Sequence of chain 1.D:
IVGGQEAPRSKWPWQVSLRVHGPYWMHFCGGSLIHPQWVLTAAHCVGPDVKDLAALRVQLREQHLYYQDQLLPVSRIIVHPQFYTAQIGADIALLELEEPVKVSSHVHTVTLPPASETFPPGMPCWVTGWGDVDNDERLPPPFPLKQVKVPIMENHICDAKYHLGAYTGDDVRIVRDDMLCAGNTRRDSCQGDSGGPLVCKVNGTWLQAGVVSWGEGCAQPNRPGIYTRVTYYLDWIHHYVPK

Binding-site contacts:
Ligand atom C3 contacts residue GLY215 of chain 1.D at 4.1 Å.
Ligand atom O12 contacts residue SER194 of chain 1.D at 2.4 Å (h-bond).
Ligand atom C7 contacts residue SER213 of chain 1.D at 4.1 Å.
Ligand atom C2 contacts residue CYS190 of chain 1.D at 3.4 Å (hydrophobic).
Ligand atom O12 contacts residue ASP193 of chain 1.D at 3.6 Å (salt-bridge).
Ligand atom C4 contacts residue SER189 of chain 1.D at 3.6 Å.
Ligand atom C2 contacts residue GLN191 of chain 1.D at 4.1 Å.
Ligand atom C5 contacts residue GLY215 of chain 1.D at 4.2 Å.
Ligand atom C3 contacts residue TRP214 of chain 1.D at 3.8 Å (hydrophobic).
Ligand atom C1 contacts residue SER189 of chain 1.D at 3.1 Å.
Ligand atom C5 contacts residue SER189 of chain 1.D at 3.5 Å.
Ligand atom C10 contacts residue HIS44 of chain 1.D at 3.9 Å.
Ligand atom C9 contacts residue SER194 of chain 1.D at 2.5 Å.
Ligand atom C2 contacts residue SER189 of chain 1.D at 3.6 Å.
Ligand atom C1 contacts residue CYS218 of chain 1.D at 3.9 Å (hydrophobic).
Ligand atom C1 contacts residue CYS190 of chain 1.D at 4.0 Å (hydrophobic).
Ligand atom N6 contacts residue GLY225 of chain 1.D at 3.9 Å.
Ligand atom O12 contacts residue GLN191 of chain 1.D at 3.4 Å.
Ligand atom C1 contacts residue GLY217 of chain 1.D at 3.5 Å.
Ligand atom O12 contacts residue CYS190 of chain 1.D at 3.4 Å (h-bond).
Ligand atom C2 contacts residue CYS218 of chain 1.D at 4.1 Å (hydrophobic).
Ligand atom C7 contacts residue TRP214 of chain 1.D at 4.0 Å (hydrophobic).
Ligand atom C5 contacts residue GLY225 of chain 1.D at 3.4 Å.
Ligand atom N6 contacts residue ASP188 of chain 1.D at 2.9 Å (salt-bridge).
Ligand atom C7 contacts residue SER194 of chain 1.D at 3.6 Å.
Ligand atom C5 contacts residue ILE226 of chain 1.D at 3.8 Å (hydrophobic).
Ligand atom C5 contacts residue ASP188 of chain 1.D at 3.9 Å.
Ligand atom O12 contacts residue GLY192 of chain 1.D at 2.9 Å (h-bond).
Ligand atom C8 contacts residue GLN191 of chain 1.D at 3.4 Å.
Ligand atom C9 contacts residue HIS44 of chain 1.D at 4.0 Å.
Ligand atom C4 contacts residue TRP214 of chain 1.D at 3.4 Å (hydrophobic).
Ligand atom N6 contacts residue SER189 of chain 1.D at 3.1 Å (h-bond).
Ligand atom C4 contacts residue VAL212 of chain 1.D at 3.9 Å (hydrophobic).
Ligand atom C10 contacts residue GLY192 of chain 1.D at 4.1 Å.
Ligand atom C4 contacts residue GLY215 of chain 1.D at 4.2 Å.
Ligand atom C1 contacts residue ASP188 of chain 1.D at 3.4 Å.
Ligand atom C10 contacts residue SER194 of chain 1.D at 1.4 Å.
Ligand atom C7 contacts residue VAL212 of chain 1.D at 4.1 Å (hydrophobic).
Ligand atom C5 contacts residue TRP214 of chain 1.D at 3.3 Å (hydrophobic).
Ligand atom C8 contacts residue SER194 of chain 1.D at 3.5 Å.

This small molecule binds to this protein.
Small molecule (SMILES): O=CCCCC1CCNCC1